This small molecule binds to this protein.
Small molecule (SMILES): CNC(=O)c1ccc2cc([C@@]3(O)CCn4cncc43)ccc2c1

Binding-site contacts:
Ligand atom C03 contacts residue ALA284 of chain 1.C at 4.1 Å (hydrophobic).
Ligand atom C18 contacts residue THR288 of chain 1.C at 4.0 Å.
Ligand atom O23 contacts residue THR288 of chain 1.C at 3.3 Å (h-bond).
Ligand atom C22 contacts residue ALA87 of chain 1.C at 3.9 Å (hydrophobic).
Ligand atom C22 contacts residue ASP280 of chain 1.C at 3.2 Å.
Ligand atom C19 contacts residue HEM1 of chain 1.I at 3.1 Å.
Ligand atom N12 contacts residue GLY279 of chain 1.C at 3.4 Å (h-bond).
Ligand atom C16 contacts residue VAL465 of chain 1.C at 4.1 Å (hydrophobic).
Ligand atom C01 contacts residue GLY279 of chain 1.C at 3.9 Å.
Ligand atom N17 contacts residue THR288 of chain 1.C at 4.1 Å.
Ligand atom O23 contacts residue VAL465 of chain 1.C at 2.9 Å.
Ligand atom C07 contacts residue ALA284 of chain 1.C at 4.1 Å (hydrophobic).
Ligand atom C11 contacts residue ARG221 of chain 1.C at 3.7 Å.
Ligand atom C21 contacts residue HEM1 of chain 1.I at 3.2 Å.
Ligand atom N12 contacts residue ASP280 of chain 1.C at 2.6 Å (salt-bridge).
Ligand atom O13 contacts residue ARG221 of chain 1.C at 2.9 Å (salt-bridge).
Ligand atom C15 contacts residue VAL465 of chain 1.C at 3.5 Å (hydrophobic).
Ligand atom C03 contacts residue ILE188 of chain 1.C at 3.9 Å (hydrophobic).
Ligand atom C15 contacts residue VAL464 of chain 1.C at 3.1 Å (hydrophobic).
Ligand atom N12 contacts residue ARG221 of chain 1.C at 4.0 Å.
Ligand atom C10 contacts residue PHE96 of chain 1.C at 4.1 Å (hydrophobic).
Ligand atom C03 contacts residue GLY283 of chain 1.C at 3.9 Å.
Ligand atom O13 contacts residue GLY279 of chain 1.C at 3.8 Å.
Ligand atom C08 contacts residue ALA284 of chain 1.C at 4.1 Å (hydrophobic).
Ligand atom C04 contacts residue GLY283 of chain 1.C at 4.2 Å.
Ligand atom C11 contacts residue ASP280 of chain 1.C at 3.8 Å.
Ligand atom C22 contacts residue GLY279 of chain 1.C at 3.5 Å.
Ligand atom C06 contacts residue ASP280 of chain 1.C at 3.6 Å.
Ligand atom C04 contacts residue ALA284 of chain 1.C at 3.9 Å (hydrophobic).
Ligand atom C22 contacts residue ARG221 of chain 1.C at 3.4 Å.
Ligand atom C14 contacts residue VAL465 of chain 1.C at 3.8 Å (hydrophobic).
Ligand atom C02 contacts residue GLY283 of chain 1.C at 3.8 Å.
Ligand atom C21 contacts residue ALA284 of chain 1.C at 3.7 Å (hydrophobic).
Ligand atom C22 contacts residue THR276 of chain 1.C at 3.8 Å.
Ligand atom C09 contacts residue ALA284 of chain 1.C at 4.1 Å (hydrophobic).
Ligand atom C10 contacts residue ALA95 of chain 1.C at 4.0 Å (hydrophobic).
Ligand atom C16 contacts residue VAL464 of chain 1.C at 3.0 Å (hydrophobic).
Ligand atom N20 contacts residue HEM1 of chain 1.I at 2.1 Å.
Ligand atom C21 contacts residue THR288 of chain 1.C at 3.7 Å.
Ligand atom C11 contacts residue GLY279 of chain 1.C at 3.5 Å.

Sequence of chain 1.C:
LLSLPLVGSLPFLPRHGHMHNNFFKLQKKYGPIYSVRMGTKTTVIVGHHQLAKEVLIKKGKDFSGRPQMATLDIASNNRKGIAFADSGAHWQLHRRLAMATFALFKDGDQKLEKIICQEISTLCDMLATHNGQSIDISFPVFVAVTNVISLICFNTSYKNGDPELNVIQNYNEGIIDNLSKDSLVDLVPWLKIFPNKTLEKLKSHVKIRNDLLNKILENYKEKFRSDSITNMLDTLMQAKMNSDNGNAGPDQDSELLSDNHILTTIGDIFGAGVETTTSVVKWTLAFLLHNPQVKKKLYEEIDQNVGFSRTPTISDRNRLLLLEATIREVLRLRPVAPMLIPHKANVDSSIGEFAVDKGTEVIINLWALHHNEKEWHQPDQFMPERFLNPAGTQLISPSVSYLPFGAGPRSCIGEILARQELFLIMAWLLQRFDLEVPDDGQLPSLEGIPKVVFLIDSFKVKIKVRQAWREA